Sequence of chain 1.C:
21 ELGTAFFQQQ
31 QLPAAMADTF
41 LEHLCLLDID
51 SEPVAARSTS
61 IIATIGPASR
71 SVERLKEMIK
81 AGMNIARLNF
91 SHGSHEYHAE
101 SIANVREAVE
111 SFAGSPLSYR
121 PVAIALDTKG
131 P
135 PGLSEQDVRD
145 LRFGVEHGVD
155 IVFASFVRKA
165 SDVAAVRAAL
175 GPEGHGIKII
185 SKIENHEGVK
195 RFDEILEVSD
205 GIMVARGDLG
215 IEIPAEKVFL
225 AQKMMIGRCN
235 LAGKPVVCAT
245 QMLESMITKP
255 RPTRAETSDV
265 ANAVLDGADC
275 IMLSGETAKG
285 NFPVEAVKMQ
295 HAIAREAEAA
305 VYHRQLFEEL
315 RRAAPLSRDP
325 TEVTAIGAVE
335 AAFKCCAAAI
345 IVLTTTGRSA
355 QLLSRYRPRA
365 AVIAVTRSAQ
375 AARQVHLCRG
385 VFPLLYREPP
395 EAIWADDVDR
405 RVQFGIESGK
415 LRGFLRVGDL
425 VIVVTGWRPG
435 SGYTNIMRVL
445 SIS

Binding-site contacts:
Ligand atom C3 contacts residue ALA282 of chain 1.C at 3.7 Å (hydrophobic).
Ligand atom C10 contacts residue TYR97 of chain 1.C at 3.4 Å (hydrophobic).
Ligand atom O7 contacts residue THR64 of chain 1.C at 3.5 Å.
Ligand atom O3 contacts residue HIS92 of chain 1.C at 3.7 Å.
Ligand atom C11 contacts residue GLY93 of chain 1.C at 3.6 Å.
Ligand atom C11 contacts residue TYR97 of chain 1.C at 3.5 Å (hydrophobic).
Ligand atom O3 contacts residue ASN89 of chain 1.C at 4.0 Å.
Ligand atom O contacts residue THR64 of chain 1.C at 3.6 Å.
Ligand atom C11 contacts residue HIS92 of chain 1.C at 3.9 Å.
Ligand atom O6 contacts residue HIS92 of chain 1.C at 3.8 Å.
Ligand atom S contacts residue THR64 of chain 1.C at 4.0 Å.
Ligand atom C1 contacts residue ALA282 of chain 1.C at 3.7 Å (hydrophobic).
Ligand atom O5 contacts residue HIS92 of chain 1.C at 3.9 Å.
Ligand atom C7 contacts residue PRO67 of chain 1.C at 3.5 Å (hydrophobic).
Ligand atom C4 contacts residue HIS92 of chain 1.C at 4.0 Å.
Ligand atom C contacts residue ALA282 of chain 1.C at 3.5 Å (hydrophobic).
Ligand atom O1 contacts residue GLY279 of chain 1.C at 3.7 Å.
Ligand atom O7 contacts residue GLY279 of chain 1.C at 3.0 Å (h-bond).
Ligand atom O contacts residue ASN89 of chain 1.C at 2.8 Å (h-bond).
Ligand atom C14 contacts residue ASN89 of chain 1.C at 4.0 Å.
Ligand atom O4 contacts residue PRO67 of chain 1.C at 3.8 Å.
Ligand atom O3 contacts residue ILE65 of chain 1.C at 4.1 Å.
Ligand atom C12 contacts residue PRO67 of chain 1.C at 3.9 Å (hydrophobic).
Ligand atom S contacts residue ALA282 of chain 1.C at 4.0 Å.
Ligand atom C12 contacts residue HIS92 of chain 1.C at 3.7 Å.
Ligand atom C16 contacts residue HIS92 of chain 1.C at 3.7 Å.
Ligand atom O7 contacts residue SER278 of chain 1.C at 2.8 Å.
Ligand atom C6 contacts residue PRO67 of chain 1.C at 3.6 Å (hydrophobic).
Ligand atom C13 contacts residue HIS92 of chain 1.C at 3.5 Å.
Ligand atom C8 contacts residue PRO67 of chain 1.C at 3.6 Å (hydrophobic).
Ligand atom O2 contacts residue LYS283 of chain 1.C at 3.2 Å.
Ligand atom C9 contacts residue TYR97 of chain 1.C at 3.9 Å (hydrophobic).
Ligand atom O contacts residue ARG87 of chain 1.C at 3.3 Å (salt-bridge).
Ligand atom C3 contacts residue HIS92 of chain 1.C at 3.8 Å.
Ligand atom S contacts residue ASN89 of chain 1.C at 4.0 Å.
Ligand atom O1 contacts residue LYS283 of chain 1.C at 3.7 Å.
Ligand atom O7 contacts residue ALA282 of chain 1.C at 3.3 Å.
Ligand atom O3 contacts residue HIS98 of chain 1.C at 3.8 Å.
Ligand atom C14 contacts residue HIS92 of chain 1.C at 3.5 Å.
Ligand atom C10 contacts residue GLY93 of chain 1.C at 3.4 Å.

A small-molecule ligand and the protein it binds are described below.
Small molecule (SMILES): O=C(O)CCNS(=O)(=O)c1cc2c(c(O)c1O)C(=O)c1ccccc1C2=O